Binding-site contacts:
Ligand atom FAC contacts residue LEU24 of chain 22.A at 4.4 Å.
Ligand atom CAJ contacts residue ICF1 of chain 22.I at 1.1 Å.
Ligand atom CLAF contacts residue SER27 of chain 22.A at 3.5 Å.
Ligand atom CAI contacts residue LEU81 of chain 22.A at 4.4 Å (hydrophobic).
Ligand atom FAB contacts residue ICF1 of chain 22.I at 1.3 Å.
Ligand atom FAC contacts residue SER27 of chain 22.A at 4.2 Å.
Ligand atom FAA contacts residue SER27 of chain 1.A at 3.5 Å.
Ligand atom CAH contacts residue ICF1 of chain 22.I at 1.1 Å.
Ligand atom FAD contacts residue LEU31 of chain 22.A at 4.2 Å.
Ligand atom CAJ contacts residue LEU81 of chain 1.A at 4.2 Å (hydrophobic).
Ligand atom FAE contacts residue LEU81 of chain 1.A at 3.2 Å.
Ligand atom CAJ contacts residue TYR28 of chain 22.A at 4.1 Å (hydrophobic).
Ligand atom FAB contacts residue TYR28 of chain 1.A at 3.6 Å.
Ligand atom CAH contacts residue TYR28 of chain 1.A at 4.3 Å (hydrophobic).
Ligand atom CLAF contacts residue LEU24 of chain 22.A at 3.4 Å.
Ligand atom CLAF contacts residue ICF1 of chain 22.I at 1.3 Å.
Ligand atom CAH contacts residue SER27 of chain 1.A at 4.3 Å.
Ligand atom CAH contacts residue LEU24 of chain 1.A at 4.3 Å (hydrophobic).
Ligand atom CLAF contacts residue TYR28 of chain 22.A at 4.2 Å.
Ligand atom FAB contacts residue LEU81 of chain 1.A at 4.0 Å.
Ligand atom FAE contacts residue TYR28 of chain 22.A at 3.9 Å.
Ligand atom CAI contacts residue ICF1 of chain 22.I at 0.9 Å.
Ligand atom CAI contacts residue LEU81 of chain 1.A at 4.3 Å (hydrophobic).
Ligand atom FAA contacts residue TYR28 of chain 1.A at 3.8 Å.
Ligand atom FAD contacts residue ICF1 of chain 22.I at 1.6 Å.
Ligand atom FAC contacts residue LEU31 of chain 22.A at 4.4 Å.
Ligand atom CAJ contacts residue LEU24 of chain 1.A at 3.8 Å (hydrophobic).
Ligand atom FAC contacts residue TYR28 of chain 22.A at 3.2 Å.
Ligand atom FAE contacts residue ICF1 of chain 22.I at 2.3 Å.
Ligand atom FAC contacts residue ICF1 of chain 22.I at 1.4 Å.
Ligand atom FAD contacts residue LEU24 of chain 1.A at 3.4 Å.
Ligand atom OAG contacts residue ICF1 of chain 22.I at 0.9 Å.
Ligand atom FAB contacts residue LEU24 of chain 1.A at 3.0 Å.
Ligand atom FAA contacts residue ICF1 of chain 22.I at 1.5 Å.
Ligand atom FAB contacts residue SER27 of chain 1.A at 4.1 Å.
Ligand atom FAE contacts residue LEU24 of chain 1.A at 3.1 Å.

Sequence of chain 1.A:
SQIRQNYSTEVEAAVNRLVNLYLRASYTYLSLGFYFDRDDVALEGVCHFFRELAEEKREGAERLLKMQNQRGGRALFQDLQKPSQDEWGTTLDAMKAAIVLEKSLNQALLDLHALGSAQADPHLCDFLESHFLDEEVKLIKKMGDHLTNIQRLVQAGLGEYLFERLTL

A protein and the small-molecule ligand that binds it are described below.
Small molecule (SMILES): FC(F)O[C@@H](Cl)C(F)(F)F

Sequence of chain 22.A:
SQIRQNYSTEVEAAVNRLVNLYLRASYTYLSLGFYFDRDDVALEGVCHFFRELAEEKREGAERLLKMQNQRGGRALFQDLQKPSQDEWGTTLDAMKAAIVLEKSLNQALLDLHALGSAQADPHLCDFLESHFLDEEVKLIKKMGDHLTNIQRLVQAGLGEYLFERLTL